Sequence of chain 6.C:
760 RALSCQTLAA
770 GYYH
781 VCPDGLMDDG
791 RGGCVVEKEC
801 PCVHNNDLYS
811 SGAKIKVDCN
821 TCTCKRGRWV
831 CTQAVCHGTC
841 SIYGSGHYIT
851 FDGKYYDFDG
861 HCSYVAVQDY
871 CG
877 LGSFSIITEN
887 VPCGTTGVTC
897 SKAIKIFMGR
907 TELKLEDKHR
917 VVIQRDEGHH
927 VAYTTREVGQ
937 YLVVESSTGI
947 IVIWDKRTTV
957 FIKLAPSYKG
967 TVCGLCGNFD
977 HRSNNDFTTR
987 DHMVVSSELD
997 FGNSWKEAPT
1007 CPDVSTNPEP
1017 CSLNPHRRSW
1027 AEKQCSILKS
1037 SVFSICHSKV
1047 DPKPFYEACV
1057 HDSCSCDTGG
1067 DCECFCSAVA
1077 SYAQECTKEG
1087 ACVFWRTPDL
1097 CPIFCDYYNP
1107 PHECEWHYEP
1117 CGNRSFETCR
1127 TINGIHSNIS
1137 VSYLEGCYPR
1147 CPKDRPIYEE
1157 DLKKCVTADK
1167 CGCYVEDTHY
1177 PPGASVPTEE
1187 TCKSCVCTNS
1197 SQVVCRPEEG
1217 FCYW

Binding-site contacts:
Ligand atom C4 contacts residue ASN1134 of chain 6.C at 4.2 Å.
Ligand atom N2 contacts residue HIS1132 of chain 6.C at 3.9 Å.
Ligand atom N2 contacts residue GLU941 of chain 6.C at 3.6 Å.
Ligand atom C5 contacts residue SER943 of chain 6.C at 4.4 Å.
Ligand atom C8 contacts residue SER1133 of chain 6.C at 4.4 Å.
Ligand atom C4 contacts residue SER943 of chain 6.C at 4.1 Å.
Ligand atom C6 contacts residue SER943 of chain 6.C at 4.4 Å.
Ligand atom N2 contacts residue ASN1134 of chain 6.C at 2.9 Å (h-bond).
Ligand atom C8 contacts residue HIS1132 of chain 6.C at 3.3 Å.
Ligand atom C1 contacts residue ASN1134 of chain 6.C at 1.4 Å.
Ligand atom C7 contacts residue HIS1132 of chain 6.C at 4.1 Å.
Ligand atom C5 contacts residue ASN1134 of chain 6.C at 3.7 Å.
Ligand atom C7 contacts residue ASN1134 of chain 6.C at 4.0 Å.
Ligand atom C2 contacts residue ASN1134 of chain 6.C at 2.5 Å.
Ligand atom O7 contacts residue SER943 of chain 6.C at 3.5 Å.
Ligand atom O7 contacts residue GLU941 of chain 6.C at 4.2 Å.
Ligand atom O5 contacts residue ASN1134 of chain 6.C at 2.4 Å (h-bond).
Ligand atom C1 contacts residue SER943 of chain 6.C at 4.5 Å.
Ligand atom O6 contacts residue SER943 of chain 6.C at 4.2 Å.
Ligand atom C2 contacts residue GLU941 of chain 6.C at 4.3 Å.
Ligand atom C3 contacts residue ASN1134 of chain 6.C at 3.8 Å.
Ligand atom C7 contacts residue GLU941 of chain 6.C at 3.7 Å.
Ligand atom C8 contacts residue GLU941 of chain 6.C at 3.8 Å.
Ligand atom O3 contacts residue SER943 of chain 6.C at 3.9 Å.
Ligand atom C2 contacts residue SER943 of chain 6.C at 4.5 Å.

This small molecule binds to this protein.
Small molecule (SMILES): CC(=O)N[C@H]1[C@H](O[C@H]2[C@H](O)[C@@H](NC(C)=O)CO[C@@H]2CO)O[C@H](CO)[C@@H](O)[C@@H]1O